This small molecule binds to this protein.
Small molecule (SMILES): COC[C@H]1CC[C@@H]2/C1=C\[C@@]1(C)CCC(C(C)C)=C1[C@@H](O[C@@H]1O[C@@H]3COC(C)(C)O[C@H]3[C@H](O)[C@H]1O)[C@H](O)[C@@H]2C

Binding-site contacts:
Ligand atom C3 contacts residue ASP213 of chain 1.B at 3.6 Å.
Ligand atom CAD contacts residue ASN42 of chain 1.B at 3.7 Å.
Ligand atom OAR contacts residue LYS120 of chain 1.B at 2.6 Å (salt-bridge).
Ligand atom CAP contacts residue PHE117 of chain 1.B at 3.6 Å (hydrophobic).
Ligand atom C1 contacts residue ASN42 of chain 1.B at 3.9 Å.
Ligand atom CAB contacts residue ASP213 of chain 1.B at 4.1 Å.
Ligand atom CAA contacts residue PHE117 of chain 1.B at 3.4 Å (hydrophobic).
Ligand atom CAZ contacts residue ASP213 of chain 1.B at 3.5 Å.
Ligand atom CAM contacts residue GLY169 of chain 1.B at 4.0 Å.
Ligand atom OAH contacts residue ASP213 of chain 1.B at 2.9 Å (salt-bridge).
Ligand atom CAN contacts residue PRO165 of chain 1.B at 3.6 Å (hydrophobic).
Ligand atom CBB contacts residue LYS120 of chain 1.B at 3.8 Å.
Ligand atom CAN contacts residue GLY169 of chain 1.B at 4.2 Å.
Ligand atom CAD contacts residue ILE166 of chain 1.B at 3.9 Å (hydrophobic).
Ligand atom CAG contacts residue ASN42 of chain 1.B at 4.0 Å.
Ligand atom CAA contacts residue LYS120 of chain 1.B at 3.6 Å.
Ligand atom CAD contacts residue PHE117 of chain 1.B at 3.7 Å (hydrophobic).
Ligand atom CAB contacts residue LEU6 of chain 1.C at 3.6 Å (hydrophobic).
Ligand atom CBI contacts residue ASP213 of chain 1.B at 4.1 Å.
Ligand atom CAO contacts residue PRO7 of chain 1.C at 3.6 Å (hydrophobic).
Ligand atom O6 contacts residue VAL46 of chain 1.B at 4.0 Å.
Ligand atom CAN contacts residue LEU6 of chain 1.C at 4.1 Å (hydrophobic).
Ligand atom O2 contacts residue ASP213 of chain 1.B at 2.5 Å (salt-bridge).
Ligand atom C6 contacts residue VAL46 of chain 1.B at 3.9 Å (hydrophobic).
Ligand atom C1 contacts residue ASP213 of chain 1.B at 3.8 Å.
Ligand atom CAM contacts residue LYS120 of chain 1.B at 3.8 Å.
Ligand atom CBC contacts residue ASP213 of chain 1.B at 3.6 Å.
Ligand atom CBB contacts residue LEU6 of chain 1.C at 3.9 Å (hydrophobic).
Ligand atom O5 contacts residue ASN42 of chain 1.B at 3.4 Å (h-bond).
Ligand atom O3 contacts residue ASP213 of chain 1.B at 4.1 Å.
Ligand atom CAG contacts residue VAL46 of chain 1.B at 4.2 Å (hydrophobic).
Ligand atom OAR contacts residue PRO7 of chain 1.C at 4.0 Å.
Ligand atom CAB contacts residue ILE217 of chain 1.B at 4.1 Å (hydrophobic).
Ligand atom CAP contacts residue LYS120 of chain 1.B at 3.8 Å.
Ligand atom CAN contacts residue ILE217 of chain 1.B at 3.9 Å (hydrophobic).
Ligand atom CAC contacts residue ASP213 of chain 1.B at 3.6 Å.
Ligand atom O1 contacts residue ASP213 of chain 1.B at 3.0 Å (salt-bridge).
Ligand atom CBB contacts residue PRO7 of chain 1.C at 4.1 Å (hydrophobic).
Ligand atom OAH contacts residue PRO165 of chain 1.B at 3.9 Å.
Ligand atom C2 contacts residue ASP213 of chain 1.B at 3.5 Å.

Sequence of chain 1.C:
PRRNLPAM

Sequence of chain 1.B:
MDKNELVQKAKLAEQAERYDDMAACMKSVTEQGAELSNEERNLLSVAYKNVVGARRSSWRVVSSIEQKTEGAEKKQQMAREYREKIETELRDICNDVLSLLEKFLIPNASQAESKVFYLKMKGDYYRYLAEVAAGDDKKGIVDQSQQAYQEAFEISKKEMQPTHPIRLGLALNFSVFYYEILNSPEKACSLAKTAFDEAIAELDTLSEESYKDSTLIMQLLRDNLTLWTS